Sequence of chain 1.A:
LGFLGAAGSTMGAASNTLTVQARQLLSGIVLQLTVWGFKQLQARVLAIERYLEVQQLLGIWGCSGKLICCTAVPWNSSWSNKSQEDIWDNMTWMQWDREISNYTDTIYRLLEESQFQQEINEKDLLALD

Sequence of chain 1.B:
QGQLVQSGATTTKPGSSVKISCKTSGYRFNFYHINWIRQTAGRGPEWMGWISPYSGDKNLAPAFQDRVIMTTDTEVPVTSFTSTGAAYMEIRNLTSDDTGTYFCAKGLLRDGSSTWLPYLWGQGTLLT

The small molecule below binds the protein below.
Small molecule (SMILES): CC(=O)N[C@H]1[C@H](O[C@H]2[C@H](O)[C@@H](NC(C)=O)CO[C@@H]2CO)O[C@H](CO)[C@@H](O[C@@H]2O[C@H](CO[C@H]3O[C@H](CO)[C@@H](O)[C@H](O[C@H]4O[C@H](CO)[C@@H](O)[C@H](O)[C@@H]4O)[C@@H]3O)[C@@H](O)[C@H](O[C@H]3O[C@H](CO)[C@@H](O)[C@H](O)[C@@H]3O)[C@@H]2O)[C@@H]1O

Sequence of chain 1.C:
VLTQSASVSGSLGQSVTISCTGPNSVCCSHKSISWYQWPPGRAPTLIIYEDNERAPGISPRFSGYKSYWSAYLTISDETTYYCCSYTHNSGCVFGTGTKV

Sequence of chain 1.D:
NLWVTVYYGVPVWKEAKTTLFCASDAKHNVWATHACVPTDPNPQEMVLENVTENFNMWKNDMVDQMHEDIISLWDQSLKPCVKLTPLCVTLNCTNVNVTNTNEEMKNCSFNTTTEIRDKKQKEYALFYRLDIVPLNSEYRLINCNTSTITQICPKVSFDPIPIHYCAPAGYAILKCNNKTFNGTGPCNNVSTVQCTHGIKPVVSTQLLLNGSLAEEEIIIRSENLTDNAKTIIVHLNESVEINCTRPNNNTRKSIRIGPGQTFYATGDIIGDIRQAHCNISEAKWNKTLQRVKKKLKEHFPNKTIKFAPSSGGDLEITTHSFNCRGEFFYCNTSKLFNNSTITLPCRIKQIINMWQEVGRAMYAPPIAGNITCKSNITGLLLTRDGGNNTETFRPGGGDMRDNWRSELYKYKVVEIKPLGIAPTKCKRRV

Binding-site contacts:
Ligand atom O6 contacts residue ARG110 of chain 1.B at 3.1 Å.
Ligand atom C5 contacts residue GLY112 of chain 1.B at 3.4 Å.
Ligand atom O7 contacts residue ASN56 of chain 1.D at 2.7 Å (h-bond).
Ligand atom O6 contacts residue ASP111 of chain 1.B at 2.3 Å (salt-bridge).
Ligand atom O2 contacts residue GLY112 of chain 1.B at 2.4 Å (h-bond).
Ligand atom C7 contacts residue SER17 of chain 1.A at 3.1 Å.
Ligand atom O6 contacts residue PHE31 of chain 1.B at 2.9 Å (h-bond).
Ligand atom O3 contacts residue HIS33 of chain 1.B at 3.1 Å (h-bond).
Ligand atom C7 contacts residue ASN56 of chain 1.D at 3.0 Å.
Ligand atom O7 contacts residue SER17 of chain 1.A at 2.4 Å (h-bond).
Ligand atom N2 contacts residue HIS33 of chain 1.B at 3.4 Å (h-bond).
Ligand atom C8 contacts residue ARG110 of chain 1.B at 3.3 Å.
Ligand atom C6 contacts residue ASP111 of chain 1.B at 3.4 Å.
Ligand atom C5 contacts residue TYR54 of chain 1.B at 3.6 Å (hydrophobic).
Ligand atom O6 contacts residue SER55 of chain 1.B at 2.8 Å (h-bond).
Ligand atom O4 contacts residue HIS96 of chain 1.C at 3.3 Å (h-bond).
Ligand atom C7 contacts residue HIS33 of chain 1.B at 3.2 Å.
Ligand atom C1 contacts residue ASP57 of chain 1.B at 3.5 Å.
Ligand atom C6 contacts residue ASN30 of chain 1.B at 3.2 Å.
Ligand atom C2 contacts residue GLY112 of chain 1.B at 3.4 Å.
Ligand atom N2 contacts residue ASN56 of chain 1.D at 2.9 Å (h-bond).
Ligand atom O2 contacts residue THR115 of chain 1.B at 3.4 Å.
Ligand atom O3 contacts residue ASP57 of chain 1.B at 3.4 Å (salt-bridge).
Ligand atom O5 contacts residue ASN97 of chain 1.C at 3.5 Å.
Ligand atom C3 contacts residue ASP57 of chain 1.B at 3.5 Å.
Ligand atom C2 contacts residue ASN56 of chain 1.D at 2.5 Å.
Ligand atom O7 contacts residue HIS33 of chain 1.B at 3.1 Å (h-bond).
Ligand atom O4 contacts residue GLY112 of chain 1.B at 3.5 Å.
Ligand atom O4 contacts residue ASP57 of chain 1.B at 2.6 Å (salt-bridge).
Ligand atom C1 contacts residue ASN56 of chain 1.D at 1.4 Å.
Ligand atom O7 contacts residue PHE31 of chain 1.B at 3.6 Å (h-bond).
Ligand atom C4 contacts residue ASP57 of chain 1.B at 3.5 Å.
Ligand atom O5 contacts residue ASN56 of chain 1.D at 2.3 Å (h-bond).
Ligand atom C8 contacts residue HIS33 of chain 1.B at 3.5 Å.
Ligand atom C8 contacts residue PHE31 of chain 1.B at 3.3 Å (hydrophobic).
Ligand atom C6 contacts residue SER55 of chain 1.B at 3.5 Å.
Ligand atom O7 contacts residue SER52 of chain 1.B at 3.3 Å (h-bond).
Ligand atom O5 contacts residue ASP57 of chain 1.B at 3.4 Å (salt-bridge).
Ligand atom C5 contacts residue ARG110 of chain 1.B at 3.4 Å.
Ligand atom C8 contacts residue SER17 of chain 1.A at 3.3 Å.